Binding-site contacts:
Ligand atom C8 contacts residue PRO172 of chain 1.A at 3.5 Å (hydrophobic).
Ligand atom C14 contacts residue ASN47 of chain 1.A at 3.8 Å.
Ligand atom C9 contacts residue THR6 of chain 1.B at 3.8 Å.
Ligand atom C4 contacts residue ASP220 of chain 1.A at 3.7 Å.
Ligand atom C22 contacts residue ASN8 of chain 1.B at 3.8 Å.
Ligand atom C2 contacts residue LEU223 of chain 1.A at 3.5 Å (hydrophobic).
Ligand atom C1 contacts residue LEU223 of chain 1.A at 3.9 Å (hydrophobic).
Ligand atom N2 contacts residue CYS43 of chain 1.A at 3.6 Å (h-bond).
Ligand atom C10 contacts residue ILE173 of chain 1.A at 3.9 Å (hydrophobic).
Ligand atom S1 contacts residue ASN47 of chain 1.A at 3.5 Å (h-bond).
Ligand atom C15 contacts residue CYS43 of chain 1.A at 3.9 Å (hydrophobic).
Ligand atom C16 contacts residue ASN47 of chain 1.A at 4.0 Å.
Ligand atom C5 contacts residue ILE224 of chain 1.A at 3.7 Å (hydrophobic).
Ligand atom C3 contacts residue LEU223 of chain 1.A at 3.7 Å (hydrophobic).
Ligand atom C20 contacts residue VAL9 of chain 1.B at 3.7 Å (hydrophobic).
Ligand atom O3 contacts residue ASN47 of chain 1.A at 3.1 Å (h-bond).
Ligand atom C1 contacts residue ASN8 of chain 1.B at 4.0 Å.
Ligand atom C16 contacts residue CYS43 of chain 1.A at 3.6 Å (hydrophobic).
Ligand atom O2 contacts residue PHE124 of chain 1.A at 3.8 Å.
Ligand atom C19 contacts residue THR6 of chain 1.B at 3.6 Å.
Ligand atom S1 contacts residue CYS43 of chain 1.A at 2.0 Å (h-bond).
Ligand atom C11 contacts residue ILE173 of chain 1.A at 3.7 Å (hydrophobic).
Ligand atom C3 contacts residue ASP220 of chain 1.A at 4.0 Å.
Ligand atom C19 contacts residue PRO7 of chain 1.B at 3.9 Å (hydrophobic).
Ligand atom O3 contacts residue VAL9 of chain 1.B at 3.7 Å.
Ligand atom C20 contacts residue THR6 of chain 1.B at 3.9 Å.
Ligand atom C17 contacts residue ASN47 of chain 1.A at 3.3 Å.
Ligand atom C16 contacts residue GLU44 of chain 1.A at 4.0 Å.
Ligand atom N1 contacts residue ILE173 of chain 1.A at 3.4 Å.
Ligand atom C18 contacts residue ASN47 of chain 1.A at 3.8 Å.
Ligand atom O1 contacts residue LEU223 of chain 1.A at 3.1 Å.
Ligand atom C20 contacts residue PRO7 of chain 1.B at 3.3 Å (hydrophobic).
Ligand atom C6 contacts residue PRO172 of chain 1.A at 3.8 Å (hydrophobic).
Ligand atom C9 contacts residue GLY176 of chain 1.A at 3.9 Å.
Ligand atom C11 contacts residue PRO172 of chain 1.A at 3.5 Å (hydrophobic).
Ligand atom C18 contacts residue ILE173 of chain 1.A at 3.4 Å (hydrophobic).
Ligand atom C9 contacts residue ILE173 of chain 1.A at 3.8 Å (hydrophobic).
Ligand atom S1 contacts residue GLU44 of chain 1.A at 3.5 Å (salt-bridge).
Ligand atom C9 contacts residue PRO172 of chain 1.A at 3.1 Å (hydrophobic).
Ligand atom C4 contacts residue ILE224 of chain 1.A at 3.9 Å (hydrophobic).

Sequence of chain 1.B:
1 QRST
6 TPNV

Sequence of chain 1.A:
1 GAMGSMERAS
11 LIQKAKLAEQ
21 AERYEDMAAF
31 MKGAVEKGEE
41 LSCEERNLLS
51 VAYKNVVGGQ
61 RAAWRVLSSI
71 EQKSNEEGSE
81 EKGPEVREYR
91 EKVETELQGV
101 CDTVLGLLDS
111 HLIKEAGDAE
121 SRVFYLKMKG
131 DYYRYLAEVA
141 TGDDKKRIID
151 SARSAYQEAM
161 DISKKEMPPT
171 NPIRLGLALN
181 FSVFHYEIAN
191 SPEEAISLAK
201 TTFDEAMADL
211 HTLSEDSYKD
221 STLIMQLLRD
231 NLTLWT

This small molecule binds to this protein.
Small molecule (SMILES): COc1ccc2cc([C@@H](C)C(=O)N3CCC(C(=O)NCCSSCCN(C)C)CC3)ccc2c1